Binding-site contacts:
Ligand atom C34 contacts residue GLY250 of chain 1.A at 3.6 Å.
Ligand atom C30 contacts residue PHE128 of chain 1.A at 3.5 Å (hydrophobic).
Ligand atom N8 contacts residue GLY250 of chain 1.A at 3.7 Å.
Ligand atom O11 contacts residue THR92 of chain 1.A at 3.2 Å (h-bond).
Ligand atom C3 contacts residue TYR91 of chain 1.A at 3.5 Å (hydrophobic).
Ligand atom F25 contacts residue GLY94 of chain 1.A at 3.1 Å.
Ligand atom C23 contacts residue GLY94 of chain 1.A at 3.7 Å.
Ligand atom F25 contacts residue PHE128 of chain 1.A at 3.7 Å.
Ligand atom C18 contacts residue THR349 of chain 1.A at 3.6 Å.
Ligand atom O11 contacts residue TYR91 of chain 1.A at 3.2 Å.
Ligand atom C17 contacts residue LYS244 of chain 1.A at 3.7 Å.
Ligand atom C30 contacts residue ILE130 of chain 1.A at 3.9 Å (hydrophobic).
Ligand atom C27 contacts residue GLY250 of chain 1.A at 3.8 Å.
Ligand atom C26 contacts residue ASP52 of chain 1.A at 3.7 Å.
Ligand atom C35 contacts residue GLY250 of chain 1.A at 3.7 Å.
Ligand atom C22 contacts residue GLN93 of chain 1.A at 3.7 Å.
Ligand atom C10 contacts residue THR251 of chain 1.A at 3.2 Å.
Ligand atom C28 contacts residue PHE128 of chain 1.A at 3.6 Å (hydrophobic).
Ligand atom C35 contacts residue THR252 of chain 1.A at 3.8 Å.
Ligand atom C26 contacts residue GLY250 of chain 1.A at 3.3 Å.
Ligand atom F25 contacts residue GLN93 of chain 1.A at 3.7 Å.
Ligand atom C21 contacts residue GLN93 of chain 1.A at 3.5 Å.
Ligand atom O11 contacts residue GLN93 of chain 1.A at 2.9 Å (h-bond).
Ligand atom C6 contacts residue TYR91 of chain 1.A at 3.6 Å (hydrophobic).
Ligand atom C24 contacts residue TYR91 of chain 1.A at 3.6 Å (hydrophobic).
Ligand atom C17 contacts residue TYR218 of chain 1.A at 3.6 Å (hydrophobic).
Ligand atom O33 contacts residue ILE130 of chain 1.A at 3.1 Å.
Ligand atom C32 contacts residue GLY250 of chain 1.A at 3.2 Å.
Ligand atom C16 contacts residue TYR218 of chain 1.A at 3.5 Å (hydrophobic).
Ligand atom C29 contacts residue TRP135 of chain 1.A at 3.6 Å (hydrophobic).
Ligand atom C30 contacts residue TRP135 of chain 1.A at 3.6 Å (hydrophobic).
Ligand atom C29 contacts residue PHE128 of chain 1.A at 3.5 Å (hydrophobic).
Ligand atom C9 contacts residue THR251 of chain 1.A at 3.8 Å.
Ligand atom C27 contacts residue LEU50 of chain 1.A at 3.7 Å (hydrophobic).
Ligand atom C23 contacts residue GLN93 of chain 1.A at 3.9 Å.
Ligand atom C7 contacts residue TYR91 of chain 1.A at 3.7 Å (hydrophobic).
Ligand atom C9 contacts residue GLY250 of chain 1.A at 3.1 Å.
Ligand atom C20 contacts residue GLN93 of chain 1.A at 3.6 Å.
Ligand atom C36 contacts residue THR252 of chain 1.A at 3.5 Å.
Ligand atom F25 contacts residue LYS127 of chain 1.A at 3.5 Å.

Sequence of chain 1.A:
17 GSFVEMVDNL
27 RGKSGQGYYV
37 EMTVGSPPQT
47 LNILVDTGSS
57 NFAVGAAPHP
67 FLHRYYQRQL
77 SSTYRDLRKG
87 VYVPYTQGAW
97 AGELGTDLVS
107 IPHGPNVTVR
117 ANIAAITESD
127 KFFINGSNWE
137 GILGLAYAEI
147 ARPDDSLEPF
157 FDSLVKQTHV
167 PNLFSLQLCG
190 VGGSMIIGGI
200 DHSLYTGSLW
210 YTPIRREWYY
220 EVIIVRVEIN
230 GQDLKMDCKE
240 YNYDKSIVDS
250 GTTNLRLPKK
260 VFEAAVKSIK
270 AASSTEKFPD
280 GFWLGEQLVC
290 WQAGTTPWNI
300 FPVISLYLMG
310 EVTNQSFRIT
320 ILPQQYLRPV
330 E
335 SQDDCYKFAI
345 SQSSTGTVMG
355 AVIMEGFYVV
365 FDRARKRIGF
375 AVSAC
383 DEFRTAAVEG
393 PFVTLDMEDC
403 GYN

The small molecule below binds the protein below.
Small molecule (SMILES): CC(C)Oc1cccc(CN2CCC3(CC2)C(NC2CCCCC2)=NC(=O)N3c2cccc(F)c2)c1